A protein and the small-molecule ligand that binds it are described below.
Small molecule (SMILES): Oc1ccc(Cl)cc1Cl

Binding-site contacts:
Ligand atom CAH contacts residue PHE21 of chain 1.A at 3.4 Å (hydrophobic).
Ligand atom CAH contacts residue PHE35 of chain 1.A at 4.0 Å (hydrophobic).
Ligand atom CAD contacts residue PHE21 of chain 1.A at 3.2 Å (hydrophobic).
Ligand atom CAE contacts residue HIS55 of chain 1.A at 3.2 Å.
Ligand atom CAI contacts residue PHE35 of chain 1.A at 3.5 Å (hydrophobic).
Ligand atom CL2 contacts residue HEM1 of chain 1.C at 3.2 Å.
Ligand atom CAF contacts residue PHE35 of chain 1.A at 3.3 Å (hydrophobic).
Ligand atom CAH contacts residue HEM1 of chain 1.C at 4.1 Å.
Ligand atom CAI contacts residue HIS55 of chain 1.A at 1.2 Å.
Ligand atom CAF contacts residue HIS55 of chain 1.A at 2.6 Å.
Ligand atom CAG contacts residue HIS55 of chain 1.A at 0.9 Å.
Ligand atom CAH contacts residue HIS55 of chain 1.A at 3.3 Å.
Ligand atom CAD contacts residue HIS55 of chain 1.A at 2.3 Å.
Ligand atom CAF contacts residue PHE21 of chain 1.A at 4.0 Å (hydrophobic).
Ligand atom CAF contacts residue VAL59 of chain 1.A at 3.7 Å (hydrophobic).
Ligand atom CAF contacts residue HEM1 of chain 1.C at 3.6 Å.
Ligand atom CL2 contacts residue PHE21 of chain 1.A at 4.0 Å.
Ligand atom CAI contacts residue HEM1 of chain 1.C at 4.1 Å.
Ligand atom CAG contacts residue VAL59 of chain 1.A at 3.3 Å (hydrophobic).
Ligand atom CAI contacts residue VAL59 of chain 1.A at 3.3 Å (hydrophobic).
Ligand atom CL2 contacts residue VAL59 of chain 1.A at 4.4 Å.
Ligand atom CAD contacts residue THR56 of chain 1.A at 3.7 Å.
Ligand atom CAH contacts residue VAL59 of chain 1.A at 3.9 Å (hydrophobic).
Ligand atom CAG contacts residue THR56 of chain 1.A at 4.0 Å.
Ligand atom CAE contacts residue VAL59 of chain 1.A at 3.7 Å (hydrophobic).
Ligand atom CL1 contacts residue VAL59 of chain 1.A at 4.0 Å.
Ligand atom CAG contacts residue PHE35 of chain 1.A at 4.3 Å (hydrophobic).
Ligand atom CL1 contacts residue HIS55 of chain 1.A at 0.9 Å.
Ligand atom OAA contacts residue VAL59 of chain 1.A at 3.8 Å.
Ligand atom CAD contacts residue VAL59 of chain 1.A at 3.6 Å (hydrophobic).
Ligand atom CL2 contacts residue PHE35 of chain 1.A at 4.2 Å.
Ligand atom OAA contacts residue HIS55 of chain 1.A at 0.5 Å (h-bond).
Ligand atom CL2 contacts residue LEU100 of chain 1.A at 4.0 Å.
Ligand atom OAA contacts residue THR56 of chain 1.A at 3.1 Å (h-bond).
Ligand atom OAA contacts residue TYR38 of chain 1.A at 4.1 Å.
Ligand atom CL1 contacts residue HEM1 of chain 1.C at 3.2 Å.
Ligand atom CAI contacts residue PHE21 of chain 1.A at 4.2 Å (hydrophobic).
Ligand atom CAG contacts residue PHE21 of chain 1.A at 4.0 Å (hydrophobic).
Ligand atom CL1 contacts residue PHE35 of chain 1.A at 3.5 Å.
Ligand atom CAE contacts residue PHE21 of chain 1.A at 2.8 Å (hydrophobic).

Sequence of chain 1.A:
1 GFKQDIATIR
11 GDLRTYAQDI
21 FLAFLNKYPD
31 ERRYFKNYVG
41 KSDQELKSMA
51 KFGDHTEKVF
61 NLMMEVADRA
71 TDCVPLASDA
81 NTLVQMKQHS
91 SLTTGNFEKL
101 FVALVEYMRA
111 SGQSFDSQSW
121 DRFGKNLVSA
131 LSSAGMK